Binding-site contacts:
Ligand atom C6 contacts residue ASN83 of chain 1.A at 4.2 Å.
Ligand atom C2 contacts residue ASN95 of chain 1.A at 2.3 Å.
Ligand atom C4 contacts residue ASN95 of chain 1.A at 4.1 Å.
Ligand atom C5 contacts residue ASN83 of chain 1.A at 4.5 Å.
Ligand atom N2 contacts residue ASN95 of chain 1.A at 2.9 Å (h-bond).
Ligand atom C7 contacts residue ASN95 of chain 1.A at 3.9 Å.
Ligand atom C3 contacts residue ASN95 of chain 1.A at 3.7 Å.
Ligand atom O7 contacts residue ASN95 of chain 1.A at 4.0 Å.
Ligand atom C5 contacts residue ASN95 of chain 1.A at 3.6 Å.
Ligand atom O5 contacts residue ASN83 of chain 1.A at 3.6 Å.
Ligand atom C1 contacts residue ASN95 of chain 1.A at 1.4 Å.
Ligand atom O5 contacts residue ASN95 of chain 1.A at 2.3 Å (h-bond).
Ligand atom O6 contacts residue ASN83 of chain 1.A at 3.6 Å.
Ligand atom C1 contacts residue ASN83 of chain 1.A at 4.4 Å.

Sequence of chain 1.A:
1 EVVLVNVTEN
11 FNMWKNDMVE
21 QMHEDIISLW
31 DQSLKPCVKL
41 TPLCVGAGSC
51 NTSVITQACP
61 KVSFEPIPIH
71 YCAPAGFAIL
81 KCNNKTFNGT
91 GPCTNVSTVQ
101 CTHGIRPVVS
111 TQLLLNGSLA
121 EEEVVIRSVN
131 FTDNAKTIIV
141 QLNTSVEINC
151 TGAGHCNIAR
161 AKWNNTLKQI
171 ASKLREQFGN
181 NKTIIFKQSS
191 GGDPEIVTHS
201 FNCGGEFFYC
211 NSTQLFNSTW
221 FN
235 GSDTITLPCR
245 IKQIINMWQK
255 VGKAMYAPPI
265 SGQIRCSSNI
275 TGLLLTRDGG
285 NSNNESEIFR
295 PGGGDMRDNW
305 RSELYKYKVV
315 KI

This small molecule binds to this protein.
Small molecule (SMILES): CC(=O)N[C@@H]1[C@@H](O)[C@H](O)[C@@H](CO)O[C@H]1O